The small molecule below binds the protein below.
Small molecule (SMILES): CC(C)(C#Cc1ccc(-c2ccc(Cl)c3c(NS(C)(=O)=O)nn(CC(F)(F)F)c23)c([C@H](Cc2cc(F)cc(F)c2)NC(=O)Cn2nc(C(F)(F)F)c3c2C(F)(F)[C@@H]2C[C@H]32)n1)S(C)(=O)=O

Sequence of chain 4.C:
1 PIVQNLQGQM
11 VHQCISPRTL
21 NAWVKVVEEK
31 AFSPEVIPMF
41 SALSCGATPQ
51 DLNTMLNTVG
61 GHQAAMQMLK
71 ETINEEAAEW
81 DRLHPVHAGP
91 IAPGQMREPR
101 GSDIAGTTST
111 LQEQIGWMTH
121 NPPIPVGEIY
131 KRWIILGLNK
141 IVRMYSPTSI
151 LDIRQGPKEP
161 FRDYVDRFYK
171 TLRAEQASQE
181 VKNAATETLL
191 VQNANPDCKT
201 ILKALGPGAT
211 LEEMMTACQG

Binding-site contacts:
Ligand atom F27 contacts residue MET66 of chain 4.C at 3.1 Å.
Ligand atom C44 contacts residue ASN57 of chain 4.C at 3.3 Å.
Ligand atom C08 contacts residue THR107 of chain 4.C at 3.5 Å.
Ligand atom C23 contacts residue MET66 of chain 4.C at 3.4 Å (hydrophobic).
Ligand atom F27 contacts residue LEU56 of chain 4.C at 3.3 Å.
Ligand atom C03 contacts residue ASN53 of chain 4.C at 3.5 Å.
Ligand atom C12 contacts residue TYR130 of chain 4.C at 3.2 Å (hydrophobic).
Ligand atom C12 contacts residue ASN53 of chain 4.C at 3.1 Å.
Ligand atom F53 contacts residue GLN179 of chain 3.C at 3.4 Å.
Ligand atom C21 contacts residue ASN57 of chain 4.C at 3.2 Å.
Ligand atom O51 contacts residue ASN74 of chain 4.C at 3.1 Å (h-bond).
Ligand atom F64 contacts residue LEU172 of chain 3.C at 3.3 Å.
Ligand atom F26 contacts residue LYS70 of chain 4.C at 3.3 Å.
Ligand atom F42 contacts residue LYS70 of chain 4.C at 3.1 Å.
Ligand atom N43 contacts residue ASN57 of chain 4.C at 2.6 Å (h-bond).
Ligand atom C02 contacts residue ASN57 of chain 4.C at 3.5 Å.
Ligand atom N06 contacts residue ASN57 of chain 4.C at 2.8 Å (h-bond).
Ligand atom F52 contacts residue TYR169 of chain 3.C at 3.2 Å.
Ligand atom F26 contacts residue MET66 of chain 4.C at 3.5 Å.
Ligand atom F53 contacts residue LYS182 of chain 3.C at 3.1 Å.
Ligand atom N15 contacts residue GLN179 of chain 3.C at 3.4 Å (h-bond).
Ligand atom C11 contacts residue TYR130 of chain 4.C at 3.2 Å (hydrophobic).
Ligand atom C04 contacts residue ASN53 of chain 4.C at 3.3 Å.
Ligand atom CL47 contacts residue ILE73 of chain 4.C at 3.5 Å.
Ligand atom C18 contacts residue GLN179 of chain 3.C at 3.4 Å.
Ligand atom O50 contacts residue LYS70 of chain 4.C at 2.6 Å (salt-bridge).
Ligand atom N15 contacts residue LYS70 of chain 4.C at 3.5 Å (salt-bridge).
Ligand atom C07 contacts residue THR107 of chain 4.C at 3.5 Å.
Ligand atom F62 contacts residue GLN179 of chain 3.C at 3.5 Å.
Ligand atom O50 contacts residue GLN179 of chain 3.C at 2.9 Å (h-bond).
Ligand atom C36 contacts residue GLN67 of chain 4.C at 3.2 Å.
Ligand atom C19 contacts residue ASN57 of chain 4.C at 3.4 Å.
Ligand atom O29 contacts residue LYS70 of chain 4.C at 3.0 Å (salt-bridge).
Ligand atom CL47 contacts residue ASN74 of chain 4.C at 3.2 Å.
Ligand atom C39 contacts residue GLN63 of chain 4.C at 3.2 Å.
Ligand atom F64 contacts residue ARG173 of chain 3.C at 3.1 Å.
Ligand atom F26 contacts residue LEU69 of chain 4.C at 3.4 Å.
Ligand atom C16 contacts residue LYS70 of chain 4.C at 3.3 Å.
Ligand atom F63 contacts residue THR107 of chain 4.C at 3.2 Å.
Ligand atom O57 contacts residue PRO38 of chain 3.C at 3.3 Å (h-bond).

Sequence of chain 3.C:
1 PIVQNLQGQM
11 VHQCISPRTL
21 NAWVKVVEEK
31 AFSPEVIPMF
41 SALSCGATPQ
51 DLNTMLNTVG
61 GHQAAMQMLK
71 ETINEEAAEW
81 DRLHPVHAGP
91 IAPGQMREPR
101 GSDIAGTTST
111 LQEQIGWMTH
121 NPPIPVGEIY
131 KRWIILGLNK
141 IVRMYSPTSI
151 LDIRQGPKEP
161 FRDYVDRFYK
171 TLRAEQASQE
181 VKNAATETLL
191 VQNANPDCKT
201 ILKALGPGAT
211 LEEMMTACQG